Sequence of chain 1.C:
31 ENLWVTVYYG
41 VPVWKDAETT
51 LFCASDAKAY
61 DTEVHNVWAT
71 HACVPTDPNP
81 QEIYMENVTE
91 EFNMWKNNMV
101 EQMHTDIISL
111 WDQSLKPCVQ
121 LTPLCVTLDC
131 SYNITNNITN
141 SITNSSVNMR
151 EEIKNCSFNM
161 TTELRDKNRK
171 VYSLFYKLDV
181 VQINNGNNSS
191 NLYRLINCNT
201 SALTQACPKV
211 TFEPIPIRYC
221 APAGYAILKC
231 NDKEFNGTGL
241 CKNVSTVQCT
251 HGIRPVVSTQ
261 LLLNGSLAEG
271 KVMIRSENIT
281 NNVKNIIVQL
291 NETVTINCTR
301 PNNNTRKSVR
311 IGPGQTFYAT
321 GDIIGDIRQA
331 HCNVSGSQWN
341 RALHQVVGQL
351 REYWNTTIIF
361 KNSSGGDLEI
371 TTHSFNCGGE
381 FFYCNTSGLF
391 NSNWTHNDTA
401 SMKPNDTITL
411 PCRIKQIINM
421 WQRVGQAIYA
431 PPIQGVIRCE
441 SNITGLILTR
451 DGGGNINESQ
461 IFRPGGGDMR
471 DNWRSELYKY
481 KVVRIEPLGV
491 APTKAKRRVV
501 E

Binding-site contacts:
Ligand atom C1 contacts residue THR200 of chain 1.A at 4.3 Å.
Ligand atom C8 contacts residue ASN199 of chain 1.A at 3.3 Å.
Ligand atom C2 contacts residue ASN199 of chain 1.A at 2.3 Å.
Ligand atom N2 contacts residue THR200 of chain 1.A at 3.6 Å (h-bond).
Ligand atom C4 contacts residue ASN199 of chain 1.A at 4.2 Å.
Ligand atom C7 contacts residue ASN199 of chain 1.A at 3.2 Å.
Ligand atom O5 contacts residue ARG194 of chain 1.A at 4.1 Å.
Ligand atom C8 contacts residue THR200 of chain 1.A at 3.8 Å.
Ligand atom O6 contacts residue ASN199 of chain 1.A at 4.4 Å.
Ligand atom C6 contacts residue ARG194 of chain 1.A at 3.2 Å.
Ligand atom C5 contacts residue ASN199 of chain 1.A at 3.5 Å.
Ligand atom C5 contacts residue ARG194 of chain 1.A at 3.8 Å.
Ligand atom C8 contacts residue ARG310 of chain 1.C at 3.7 Å.
Ligand atom C1 contacts residue ASN199 of chain 1.A at 1.4 Å.
Ligand atom O5 contacts residue ASN199 of chain 1.A at 2.3 Å (h-bond).
Ligand atom C3 contacts residue ASN199 of chain 1.A at 3.7 Å.
Ligand atom C6 contacts residue ASN199 of chain 1.A at 3.9 Å.
Ligand atom C7 contacts residue THR200 of chain 1.A at 4.3 Å.
Ligand atom O7 contacts residue ASN199 of chain 1.A at 4.1 Å.
Ligand atom N2 contacts residue ASN199 of chain 1.A at 2.7 Å (h-bond).
Ligand atom O6 contacts residue ARG194 of chain 1.A at 4.3 Å.

The small molecule below binds the protein below.
Small molecule (SMILES): CC(=O)N[C@H]1[C@H](O[C@H]2[C@H](O)[C@@H](NC(C)=O)CO[C@@H]2CO)O[C@H](CO)[C@@H](O[C@@H]2O[C@H](CO[C@H]3O[C@H](CO)[C@@H](O)[C@H](O)[C@@H]3O)[C@@H](O)[C@H](O[C@H]3O[C@H](CO)[C@@H](O)[C@H](O)[C@@H]3O)[C@@H]2O)[C@@H]1O

Sequence of chain 1.A:
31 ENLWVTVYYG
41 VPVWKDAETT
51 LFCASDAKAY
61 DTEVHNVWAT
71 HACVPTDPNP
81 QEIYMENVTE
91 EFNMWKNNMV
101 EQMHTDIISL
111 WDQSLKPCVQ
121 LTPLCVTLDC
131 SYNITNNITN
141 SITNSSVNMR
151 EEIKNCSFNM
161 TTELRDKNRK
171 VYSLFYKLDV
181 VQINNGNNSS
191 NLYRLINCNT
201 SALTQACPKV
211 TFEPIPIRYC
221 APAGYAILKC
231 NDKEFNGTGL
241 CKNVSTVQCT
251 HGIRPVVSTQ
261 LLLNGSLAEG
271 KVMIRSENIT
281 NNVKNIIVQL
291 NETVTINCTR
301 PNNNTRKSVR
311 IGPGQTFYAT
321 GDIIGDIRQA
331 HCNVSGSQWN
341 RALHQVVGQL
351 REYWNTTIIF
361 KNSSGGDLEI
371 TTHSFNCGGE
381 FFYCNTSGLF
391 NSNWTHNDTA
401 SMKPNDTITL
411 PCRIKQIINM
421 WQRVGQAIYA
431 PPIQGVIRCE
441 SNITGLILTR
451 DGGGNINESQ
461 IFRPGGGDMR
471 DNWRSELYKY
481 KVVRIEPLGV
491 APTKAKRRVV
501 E